Sequence of chain 1.CA:
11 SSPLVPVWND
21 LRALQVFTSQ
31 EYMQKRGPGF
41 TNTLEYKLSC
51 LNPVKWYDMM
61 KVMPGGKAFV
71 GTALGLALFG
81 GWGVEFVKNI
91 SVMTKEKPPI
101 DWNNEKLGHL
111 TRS

Binding-site contacts:
Ligand atom O15 contacts residue THR94 of chain 1.CA at 4.3 Å.
Ligand atom O15 contacts residue ASN62 of chain 1.JA at 3.3 Å (h-bond).
Ligand atom C17 contacts residue ASN62 of chain 1.JA at 3.9 Å.
Ligand atom C16 contacts residue ASN62 of chain 1.JA at 4.2 Å.
Ligand atom C10 contacts residue ASN62 of chain 1.JA at 4.1 Å.
Ligand atom C9 contacts residue THR94 of chain 1.CA at 4.3 Å.
Ligand atom C12 contacts residue THR94 of chain 1.CA at 3.9 Å.
Ligand atom C17 contacts residue ILE90 of chain 1.CA at 4.2 Å (hydrophobic).
Ligand atom O15 contacts residue ILE90 of chain 1.CA at 4.2 Å.
Ligand atom C25 contacts residue CDL1 of chain 1.SC at 3.8 Å.
Ligand atom C10 contacts residue THR94 of chain 1.CA at 4.4 Å.
Ligand atom C13 contacts residue THR94 of chain 1.CA at 3.6 Å.
Ligand atom C17 contacts residue ILE58 of chain 1.JA at 4.2 Å (hydrophobic).
Ligand atom O24 contacts residue CDL1 of chain 1.SC at 4.2 Å.
Ligand atom C11 contacts residue ASN62 of chain 1.JA at 3.5 Å.
Ligand atom C13 contacts residue LYS95 of chain 1.CA at 4.5 Å.
Ligand atom C23 contacts residue CDL1 of chain 1.SC at 4.1 Å.
Ligand atom C14 contacts residue THR94 of chain 1.CA at 3.9 Å.
Ligand atom C12 contacts residue ASN62 of chain 1.JA at 3.8 Å.
Ligand atom C25 contacts residue VAL87 of chain 1.CA at 4.0 Å (hydrophobic).
Ligand atom O15 contacts residue SER91 of chain 1.CA at 4.2 Å.
Ligand atom O24 contacts residue VAL87 of chain 1.CA at 4.5 Å.
Ligand atom C11 contacts residue THR94 of chain 1.CA at 4.3 Å.
Ligand atom C20 contacts residue ILE90 of chain 1.CA at 3.9 Å (hydrophobic).

Sequence of chain 1.JA:
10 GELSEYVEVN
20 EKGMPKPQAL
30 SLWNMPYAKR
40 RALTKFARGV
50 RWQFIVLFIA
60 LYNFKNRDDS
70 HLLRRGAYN

A small-molecule ligand and the protein it binds are described below.
Small molecule (SMILES): COCCOCCOCCOc1ccc(C(C)(C)CC(C)(C)C)cc1